Sequence of chain 1.A:
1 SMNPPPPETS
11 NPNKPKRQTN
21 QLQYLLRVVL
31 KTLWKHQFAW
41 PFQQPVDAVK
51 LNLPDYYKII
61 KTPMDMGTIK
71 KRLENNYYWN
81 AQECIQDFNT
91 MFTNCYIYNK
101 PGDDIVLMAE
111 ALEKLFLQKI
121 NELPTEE

Binding-site contacts:
Ligand atom CAD contacts residue LEU51 of chain 1.A at 3.6 Å (hydrophobic).
Ligand atom CAH contacts residue ILE105 of chain 1.A at 3.6 Å (hydrophobic).
Ligand atom CAH contacts residue ASN99 of chain 1.A at 3.6 Å.
Ligand atom CBF contacts residue LYS50 of chain 1.A at 3.5 Å.
Ligand atom CAN contacts residue ASN99 of chain 1.A at 3.7 Å.
Ligand atom CAF contacts residue ILE105 of chain 1.A at 3.9 Å (hydrophobic).
Ligand atom CBG contacts residue ASN52 of chain 1.A at 3.7 Å.
Ligand atom CAB contacts residue ILE105 of chain 1.A at 3.9 Å (hydrophobic).
Ligand atom CAV contacts residue ASN52 of chain 1.A at 3.9 Å.
Ligand atom CAI contacts residue ASN99 of chain 1.A at 3.4 Å.
Ligand atom CAY contacts residue ASN52 of chain 1.A at 4.1 Å.
Ligand atom CBH contacts residue LEU51 of chain 1.A at 3.6 Å (hydrophobic).
Ligand atom CAJ contacts residue LEU53 of chain 1.A at 4.0 Å (hydrophobic).
Ligand atom CAE contacts residue PRO41 of chain 1.A at 3.4 Å (hydrophobic).
Ligand atom CAU contacts residue LEU51 of chain 1.A at 3.3 Å (hydrophobic).
Ligand atom CBA contacts residue ASN52 of chain 1.A at 4.0 Å.
Ligand atom CBE contacts residue ASN52 of chain 1.A at 3.6 Å.
Ligand atom CAA contacts residue ILE105 of chain 1.A at 3.5 Å (hydrophobic).
Ligand atom CBB contacts residue ASN52 of chain 1.A at 4.0 Å.
Ligand atom CAC contacts residue LEU51 of chain 1.A at 3.6 Å (hydrophobic).
Ligand atom OAL contacts residue ILE105 of chain 1.A at 3.9 Å.
Ligand atom CAV contacts residue LEU51 of chain 1.A at 3.5 Å (hydrophobic).
Ligand atom NAG contacts residue ILE105 of chain 1.A at 3.6 Å.
Ligand atom CAV contacts residue LYS50 of chain 1.A at 3.5 Å.
Ligand atom OAL contacts residue TYR56 of chain 1.A at 4.1 Å.
Ligand atom CBF contacts residue ASN52 of chain 1.A at 3.8 Å.
Ligand atom CAT contacts residue LEU51 of chain 1.A at 3.8 Å (hydrophobic).
Ligand atom CAP contacts residue LEU53 of chain 1.A at 3.9 Å (hydrophobic).
Ligand atom CBC contacts residue ASN52 of chain 1.A at 3.7 Å.
Ligand atom OAL contacts residue ASN99 of chain 1.A at 2.9 Å (h-bond).
Ligand atom CAE contacts residue LEU51 of chain 1.A at 4.0 Å (hydrophobic).
Ligand atom CAI contacts residue ILE105 of chain 1.A at 3.8 Å (hydrophobic).
Ligand atom CAF contacts residue PRO41 of chain 1.A at 3.4 Å (hydrophobic).
Ligand atom CAK contacts residue PHE42 of chain 1.A at 3.9 Å (hydrophobic).
Ligand atom OAM contacts residue LEU53 of chain 1.A at 4.0 Å.
Ligand atom CAK contacts residue VAL46 of chain 1.A at 3.7 Å (hydrophobic).
Ligand atom CBE contacts residue VAL49 of chain 1.A at 3.6 Å (hydrophobic).
Ligand atom CAK contacts residue ILE105 of chain 1.A at 4.0 Å (hydrophobic).
Ligand atom CBD contacts residue ASN52 of chain 1.A at 3.6 Å.
Ligand atom CAJ contacts residue ILE105 of chain 1.A at 4.1 Å (hydrophobic).

A small-molecule ligand and the protein it binds are described below.
Small molecule (SMILES): Cc1cccc(CN2CCC(CNC(=O)CCCOc3cc(=O)n(C)c4ccccc34)CC2)c1